Binding-site contacts:
Ligand atom O7 contacts residue ASN64 of chain 1.H at 3.4 Å (h-bond).
Ligand atom C1 contacts residue VAL48 of chain 1.H at 3.2 Å (hydrophobic).
Ligand atom O7 contacts residue VAL48 of chain 1.H at 3.7 Å.
Ligand atom C1 contacts residue ASN64 of chain 1.H at 1.4 Å.
Ligand atom O3 contacts residue ARG47 of chain 1.H at 4.5 Å.
Ligand atom O5 contacts residue ARG47 of chain 1.H at 4.1 Å.
Ligand atom C4 contacts residue ASN64 of chain 1.H at 4.2 Å.
Ligand atom O7 contacts residue ARG47 of chain 1.H at 4.2 Å.
Ligand atom C7 contacts residue VAL48 of chain 1.H at 4.4 Å (hydrophobic).
Ligand atom O5 contacts residue VAL48 of chain 1.H at 3.3 Å (h-bond).
Ligand atom C2 contacts residue VAL48 of chain 1.H at 3.7 Å (hydrophobic).
Ligand atom C2 contacts residue ASN64 of chain 1.H at 2.5 Å.
Ligand atom O7 contacts residue VAL49 of chain 1.H at 3.7 Å.
Ligand atom C2 contacts residue ARG47 of chain 1.H at 4.3 Å.
Ligand atom O5 contacts residue ASN64 of chain 1.H at 2.4 Å (h-bond).
Ligand atom C5 contacts residue ARG47 of chain 1.H at 4.2 Å.
Ligand atom C5 contacts residue ASN64 of chain 1.H at 3.7 Å.
Ligand atom C7 contacts residue ASN64 of chain 1.H at 3.3 Å.
Ligand atom O6 contacts residue GLN46 of chain 1.H at 4.4 Å.
Ligand atom C8 contacts residue ASN64 of chain 1.H at 4.4 Å.
Ligand atom N2 contacts residue ASN64 of chain 1.H at 2.9 Å (h-bond).
Ligand atom O6 contacts residue ARG47 of chain 1.H at 3.5 Å (salt-bridge).
Ligand atom O7 contacts residue SER50 of chain 1.H at 4.3 Å.
Ligand atom N2 contacts residue VAL48 of chain 1.H at 4.4 Å.
Ligand atom C6 contacts residue ARG47 of chain 1.H at 4.2 Å.
Ligand atom C3 contacts residue ARG47 of chain 1.H at 4.4 Å.
Ligand atom C3 contacts residue ASN64 of chain 1.H at 3.8 Å.
Ligand atom C4 contacts residue ARG47 of chain 1.H at 3.7 Å.

Sequence of chain 1.H:
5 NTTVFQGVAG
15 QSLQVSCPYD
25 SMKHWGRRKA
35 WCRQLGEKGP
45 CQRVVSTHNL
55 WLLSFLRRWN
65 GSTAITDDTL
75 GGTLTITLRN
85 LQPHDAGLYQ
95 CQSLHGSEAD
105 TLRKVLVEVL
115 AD

The small molecule below binds the protein below.
Small molecule (SMILES): CC(=O)N[C@@H]1[C@@H](O)[C@H](O)[C@@H](CO)O[C@H]1O